Binding-site contacts:
Ligand atom C12 contacts residue GLY407 of chain 1.B at 3.4 Å.
Ligand atom O2 contacts residue THR370 of chain 1.B at 2.7 Å (h-bond).
Ligand atom F2 contacts residue ILE421 of chain 1.B at 3.2 Å.
Ligand atom C contacts residue SER333 of chain 1.B at 3.6 Å.
Ligand atom O2 contacts residue ASP444 of chain 1.B at 3.8 Å.
Ligand atom O2 contacts residue ARG447 of chain 1.B at 2.4 Å (salt-bridge).
Ligand atom C7 contacts residue VAL411 of chain 1.B at 3.7 Å (hydrophobic).
Ligand atom C15 contacts residue THR418 of chain 1.B at 3.5 Å.
Ligand atom N1 contacts residue ASP444 of chain 1.B at 3.4 Å (salt-bridge).
Ligand atom O contacts residue SER332 of chain 1.B at 3.4 Å.
Ligand atom O contacts residue SER333 of chain 1.B at 2.6 Å (h-bond).
Ligand atom O5 contacts residue ALA414 of chain 1.B at 3.4 Å.
Ligand atom C2 contacts residue THR370 of chain 1.B at 3.5 Å.
Ligand atom C15 contacts residue GLY407 of chain 1.B at 3.8 Å.
Ligand atom O5 contacts residue VAL411 of chain 1.B at 3.2 Å (h-bond).
Ligand atom O3 contacts residue ASP444 of chain 1.B at 2.8 Å (salt-bridge).
Ligand atom C17 contacts residue VAL411 of chain 1.B at 3.6 Å (hydrophobic).
Ligand atom F1 contacts residue ALA404 of chain 1.B at 3.6 Å.
Ligand atom C15 contacts residue ALA404 of chain 1.B at 3.7 Å (hydrophobic).
Ligand atom C14 contacts residue THR418 of chain 1.B at 3.5 Å.
Ligand atom C9 contacts residue GLY407 of chain 1.B at 3.6 Å.
Ligand atom F contacts residue SER74 of chain 1.B at 3.4 Å.
Ligand atom F contacts residue LEU70 of chain 1.B at 3.7 Å.
Ligand atom C1 contacts residue THR448 of chain 1.B at 3.3 Å.
Ligand atom O1 contacts residue ASN451 of chain 1.B at 2.5 Å (h-bond).
Ligand atom N1 contacts residue THR448 of chain 1.B at 3.2 Å (h-bond).
Ligand atom C8 contacts residue ALA414 of chain 1.B at 3.8 Å (hydrophobic).
Ligand atom C10 contacts residue GLY407 of chain 1.B at 3.4 Å.
Ligand atom O1 contacts residue SER333 of chain 1.B at 3.4 Å (h-bond).
Ligand atom O3 contacts residue ARG447 of chain 1.B at 3.4 Å (salt-bridge).
Ligand atom C14 contacts residue ALA404 of chain 1.B at 3.2 Å (hydrophobic).
Ligand atom F2 contacts residue ILE71 of chain 1.B at 3.6 Å.
Ligand atom C contacts residue ASN451 of chain 1.B at 3.5 Å.
Ligand atom C14 contacts residue GLY407 of chain 1.B at 3.6 Å.
Ligand atom C3 contacts residue ASP444 of chain 1.B at 3.4 Å.
Ligand atom C3 contacts residue ARG447 of chain 1.B at 3.2 Å.
Ligand atom C11 contacts residue GLY407 of chain 1.B at 3.2 Å.
Ligand atom C16 contacts residue VAL411 of chain 1.B at 3.2 Å (hydrophobic).
Ligand atom C3 contacts residue THR370 of chain 1.B at 3.5 Å.
Ligand atom N1 contacts residue SER331 of chain 1.B at 3.6 Å.

Sequence of chain 1.B:
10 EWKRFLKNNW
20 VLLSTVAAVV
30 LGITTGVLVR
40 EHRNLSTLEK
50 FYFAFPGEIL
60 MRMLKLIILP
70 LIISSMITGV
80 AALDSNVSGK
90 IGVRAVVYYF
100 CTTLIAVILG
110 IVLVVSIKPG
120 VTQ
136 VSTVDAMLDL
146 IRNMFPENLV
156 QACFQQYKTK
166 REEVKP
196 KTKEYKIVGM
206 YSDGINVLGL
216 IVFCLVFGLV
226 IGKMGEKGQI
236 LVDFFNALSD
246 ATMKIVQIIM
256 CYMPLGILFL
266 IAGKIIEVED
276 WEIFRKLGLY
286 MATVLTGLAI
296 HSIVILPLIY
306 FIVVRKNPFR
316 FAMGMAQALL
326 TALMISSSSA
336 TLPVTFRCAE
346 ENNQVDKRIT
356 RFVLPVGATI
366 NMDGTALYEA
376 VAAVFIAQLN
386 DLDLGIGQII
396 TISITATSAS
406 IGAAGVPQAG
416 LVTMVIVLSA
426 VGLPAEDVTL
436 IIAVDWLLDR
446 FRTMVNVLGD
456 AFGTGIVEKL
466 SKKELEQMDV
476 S

A protein and the small-molecule ligand that binds it are described below.
Small molecule (SMILES): N[C@H](C(=O)O)[C@H](OCc1cccc(NC(=O)c2ccc(C(F)(F)F)cc2)c1)C(=O)O